Binding-site contacts:
Ligand atom O5 contacts residue TRP128 of chain 1.D at 2.4 Å.
Ligand atom C2 contacts residue TRP128 of chain 1.D at 2.5 Å (hydrophobic).
Ligand atom O2 contacts residue TRP128 of chain 1.D at 3.0 Å (h-bond).
Ligand atom O2 contacts residue GLY126 of chain 1.D at 3.8 Å.
Ligand atom C6 contacts residue TRP128 of chain 1.D at 4.5 Å (hydrophobic).
Ligand atom C4 contacts residue TRP128 of chain 1.D at 4.3 Å (hydrophobic).
Ligand atom O6 contacts residue ARG151 of chain 1.D at 3.8 Å.
Ligand atom O3 contacts residue TRP128 of chain 1.D at 4.4 Å.
Ligand atom O2 contacts residue SER127 of chain 1.D at 3.2 Å.
Ligand atom O3 contacts residue SER127 of chain 1.D at 3.6 Å.
Ligand atom C1 contacts residue TRP128 of chain 1.D at 1.5 Å (hydrophobic).
Ligand atom O5 contacts residue LEU188 of chain 1.D at 4.3 Å.
Ligand atom C3 contacts residue TRP128 of chain 1.D at 3.8 Å (hydrophobic).
Ligand atom O2 contacts residue CYS185 of chain 1.D at 4.0 Å.
Ligand atom C4 contacts residue GLU186 of chain 1.D at 4.2 Å.
Ligand atom C5 contacts residue TRP128 of chain 1.D at 3.7 Å (hydrophobic).
Ligand atom O4 contacts residue GLU186 of chain 1.D at 2.9 Å (salt-bridge).

A protein and the small-molecule ligand that binds it are described below.
Small molecule (SMILES): OC[C@H]1O[C@H](O)[C@@H](O)[C@@H](O)[C@@H]1O

Sequence of chain 1.D:
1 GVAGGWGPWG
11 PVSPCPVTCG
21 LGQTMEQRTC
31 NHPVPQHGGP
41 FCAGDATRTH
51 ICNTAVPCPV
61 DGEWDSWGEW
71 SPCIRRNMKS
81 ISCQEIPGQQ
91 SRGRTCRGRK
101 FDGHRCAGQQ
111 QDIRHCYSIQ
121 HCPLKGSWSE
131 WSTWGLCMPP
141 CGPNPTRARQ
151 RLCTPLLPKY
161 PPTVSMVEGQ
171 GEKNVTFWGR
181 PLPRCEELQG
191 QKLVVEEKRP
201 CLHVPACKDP